The small molecule below binds the protein below.
Small molecule (SMILES): CC(=O)N[C@H]1[C@H](O[C@H]2[C@H](O)[C@@H](NC(C)=O)CO[C@@H]2CO)O[C@H](CO)[C@@H](O)[C@@H]1O

Sequence of chain 7.T:
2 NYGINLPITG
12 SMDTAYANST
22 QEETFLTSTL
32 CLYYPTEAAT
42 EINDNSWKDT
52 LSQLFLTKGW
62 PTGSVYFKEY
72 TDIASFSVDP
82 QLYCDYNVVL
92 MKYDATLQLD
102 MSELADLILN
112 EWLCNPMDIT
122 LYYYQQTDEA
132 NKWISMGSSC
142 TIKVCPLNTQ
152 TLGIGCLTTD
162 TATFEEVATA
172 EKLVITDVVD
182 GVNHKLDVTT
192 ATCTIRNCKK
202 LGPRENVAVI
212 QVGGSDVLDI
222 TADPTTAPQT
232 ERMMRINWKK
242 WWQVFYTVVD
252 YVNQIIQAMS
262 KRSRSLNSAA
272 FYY

Binding-site contacts:
Ligand atom C8 contacts residue ASN19 of chain 7.T at 4.3 Å.
Ligand atom O7 contacts residue ASN19 of chain 7.T at 4.1 Å.
Ligand atom C2 contacts residue ASN19 of chain 7.T at 3.0 Å.
Ligand atom C7 contacts residue ASN19 of chain 7.T at 3.6 Å.
Ligand atom C5 contacts residue ASN19 of chain 7.T at 3.8 Å.
Ligand atom O5 contacts residue ASN19 of chain 7.T at 2.8 Å (h-bond).
Ligand atom N2 contacts residue ASN19 of chain 7.T at 3.1 Å (h-bond).
Ligand atom C3 contacts residue ASN19 of chain 7.T at 4.1 Å.
Ligand atom C1 contacts residue ASN19 of chain 7.T at 1.7 Å.